Sequence of chain 2.A:
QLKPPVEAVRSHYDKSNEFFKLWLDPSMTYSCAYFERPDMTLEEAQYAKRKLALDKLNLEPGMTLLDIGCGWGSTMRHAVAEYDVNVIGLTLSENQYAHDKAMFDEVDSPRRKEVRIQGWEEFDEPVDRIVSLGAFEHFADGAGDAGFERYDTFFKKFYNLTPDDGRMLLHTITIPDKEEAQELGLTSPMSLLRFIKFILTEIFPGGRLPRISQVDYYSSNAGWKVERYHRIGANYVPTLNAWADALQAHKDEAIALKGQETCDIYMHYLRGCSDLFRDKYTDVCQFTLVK

Binding-site contacts:
Ligand atom C2 contacts residue MET201 of chain 2.A at 3.6 Å (hydrophobic).
Ligand atom C22 contacts residue THR293 of chain 1.A at 3.7 Å.
Ligand atom C13 contacts residue CO31 of chain 1.B at 3.6 Å.
Ligand atom C1 contacts residue MET201 of chain 2.A at 3.6 Å (hydrophobic).
Ligand atom C6 contacts residue GLY218 of chain 1.A at 3.9 Å.
Ligand atom C16 contacts residue TYR247 of chain 1.A at 3.4 Å (hydrophobic).
Ligand atom C22 contacts residue LEU220 of chain 1.A at 3.9 Å (hydrophobic).
Ligand atom C13 contacts residue TYR247 of chain 1.A at 3.2 Å (hydrophobic).
Ligand atom C10 contacts residue TYR24 of chain 1.A at 3.2 Å (hydrophobic).
Ligand atom C15 contacts residue TYR280 of chain 1.A at 3.5 Å (hydrophobic).
Ligand atom N1 contacts residue TYR41 of chain 1.A at 3.8 Å.
Ligand atom C4 contacts residue GLY218 of chain 1.A at 3.7 Å.
Ligand atom C3 contacts residue LEU220 of chain 1.A at 3.8 Å (hydrophobic).
Ligand atom C19 contacts residue CYS284 of chain 1.A at 3.4 Å (hydrophobic).
Ligand atom C14 contacts residue TYR247 of chain 1.A at 3.8 Å (hydrophobic).
Ligand atom C15 contacts residue TYR247 of chain 1.A at 3.4 Å (hydrophobic).
Ligand atom C7 contacts residue PHE215 of chain 1.A at 3.8 Å (hydrophobic).
Ligand atom C12 contacts residue GLY145 of chain 1.A at 3.1 Å.
Ligand atom C12 contacts residue TYR41 of chain 1.A at 3.5 Å (hydrophobic).
Ligand atom C18 contacts residue ILE184 of chain 1.A at 3.7 Å (hydrophobic).
Ligand atom C1 contacts residue ILE207 of chain 1.A at 3.9 Å (hydrophobic).
Ligand atom C13 contacts residue TYR41 of chain 1.A at 3.9 Å (hydrophobic).
Ligand atom C18 contacts residue CYS284 of chain 1.A at 3.9 Å (hydrophobic).
Ligand atom C11 contacts residue TYR24 of chain 1.A at 3.3 Å (hydrophobic).
Ligand atom C8 contacts residue PHE215 of chain 1.A at 3.7 Å (hydrophobic).
Ligand atom C6 contacts residue PHE215 of chain 1.A at 3.5 Å (hydrophobic).
Ligand atom N1 contacts residue TYR24 of chain 1.A at 3.9 Å.
Ligand atom C7 contacts residue GLU148 of chain 1.A at 3.6 Å.
Ligand atom C11 contacts residue TYR41 of chain 1.A at 3.1 Å (hydrophobic).
Ligand atom C10 contacts residue GLY145 of chain 1.A at 3.9 Å.
Ligand atom C2 contacts residue LEU211 of chain 1.A at 3.6 Å (hydrophobic).
Ligand atom C18 contacts residue PHE288 of chain 1.A at 3.8 Å (hydrophobic).
Ligand atom C12 contacts residue CO31 of chain 1.B at 3.2 Å.
Ligand atom C14 contacts residue TYR280 of chain 1.A at 3.4 Å (hydrophobic).
Ligand atom C11 contacts residue SAH1 of chain 1.G at 3.5 Å.
Ligand atom C5 contacts residue LEU220 of chain 1.A at 3.7 Å (hydrophobic).
Ligand atom C14 contacts residue PHE215 of chain 1.A at 3.6 Å (hydrophobic).
Ligand atom C21 contacts residue LEU287 of chain 1.A at 3.9 Å (hydrophobic).
Ligand atom C22 contacts residue LEU287 of chain 1.A at 3.5 Å (hydrophobic).
Ligand atom C10 contacts residue PHE215 of chain 1.A at 3.9 Å (hydrophobic).

A protein and the small-molecule ligand that binds it are described below.
Small molecule (SMILES): CCCCCCCCCC[N+](C)(C)CCCCCCCCCC

Sequence of chain 1.A:
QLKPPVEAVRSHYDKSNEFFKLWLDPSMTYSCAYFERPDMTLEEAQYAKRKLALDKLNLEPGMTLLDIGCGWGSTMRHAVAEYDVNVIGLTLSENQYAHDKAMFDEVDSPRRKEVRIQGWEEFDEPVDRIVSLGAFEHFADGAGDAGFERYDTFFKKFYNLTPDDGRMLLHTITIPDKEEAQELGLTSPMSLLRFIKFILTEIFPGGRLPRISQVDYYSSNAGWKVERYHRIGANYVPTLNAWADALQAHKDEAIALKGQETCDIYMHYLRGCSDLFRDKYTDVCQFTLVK